Binding-site contacts:
Ligand atom CB contacts residue ASN180 of chain 2.C at 3.6 Å.
Ligand atom CA contacts residue D4H1 of chain 2.L at 2.6 Å.
Ligand atom CD contacts residue ASN231 of chain 2.C at 3.5 Å.
Ligand atom C contacts residue ASN180 of chain 2.C at 3.7 Å.
Ligand atom O3P contacts residue ARG61 of chain 2.C at 3.0 Å (salt-bridge).
Ligand atom O contacts residue LYS54 of chain 2.C at 3.8 Å.
Ligand atom OG1 contacts residue TRP235 of chain 2.C at 3.1 Å (h-bond).
Ligand atom CA contacts residue LEU179 of chain 2.C at 3.7 Å (hydrophobic).
Ligand atom CD1 contacts residue LEU179 of chain 2.C at 3.9 Å (hydrophobic).
Ligand atom CA contacts residue GLU187 of chain 2.C at 3.7 Å.
Ligand atom CG contacts residue D4H1 of chain 2.L at 3.8 Å.
Ligand atom O contacts residue D4H1 of chain 2.L at 2.2 Å (h-bond).
Ligand atom O2P contacts residue ARG134 of chain 2.C at 2.9 Å (salt-bridge).
Ligand atom O2P contacts residue LYS54 of chain 2.C at 3.7 Å.
Ligand atom O3P contacts residue LYS54 of chain 2.C at 2.7 Å (salt-bridge).
Ligand atom CG2 contacts residue ASN231 of chain 2.C at 3.1 Å.
Ligand atom O contacts residue VAL183 of chain 2.C at 3.5 Å.
Ligand atom P contacts residue LYS54 of chain 2.C at 3.8 Å.
Ligand atom CD1 contacts residue D4H1 of chain 2.L at 3.4 Å.
Ligand atom C contacts residue D4H1 of chain 2.L at 1.4 Å.
Ligand atom O contacts residue ASN231 of chain 2.C at 3.2 Å (h-bond).
Ligand atom O contacts residue D4H1 of chain 2.L at 3.7 Å.
Ligand atom N contacts residue GLU187 of chain 2.C at 2.9 Å (salt-bridge).
Ligand atom P contacts residue ARG61 of chain 2.C at 3.7 Å.
Ligand atom CA contacts residue ASN180 of chain 2.C at 3.5 Å.
Ligand atom O2P contacts residue TYR135 of chain 2.C at 2.6 Å (h-bond).
Ligand atom N contacts residue D4H1 of chain 2.L at 3.8 Å.
Ligand atom OG1 contacts residue GLU187 of chain 2.C at 2.6 Å (salt-bridge).
Ligand atom CB contacts residue GLU187 of chain 2.C at 3.3 Å.
Ligand atom N contacts residue ASN180 of chain 2.C at 2.9 Å (h-bond).
Ligand atom O1P contacts residue ARG134 of chain 2.C at 2.7 Å (salt-bridge).
Ligand atom O1P contacts residue TYR135 of chain 2.C at 3.8 Å.
Ligand atom P contacts residue TYR135 of chain 2.C at 3.7 Å.
Ligand atom N contacts residue LEU179 of chain 2.C at 3.5 Å.
Ligand atom CD contacts residue LEU227 of chain 2.C at 3.6 Å (hydrophobic).
Ligand atom P contacts residue ARG134 of chain 2.C at 3.7 Å.
Ligand atom CG2 contacts residue TRP235 of chain 2.C at 3.6 Å (hydrophobic).
Ligand atom CB contacts residue ASN180 of chain 2.C at 3.4 Å.
Ligand atom O1P contacts residue ARG61 of chain 2.C at 2.9 Å (salt-bridge).
Ligand atom CA contacts residue ASN180 of chain 2.C at 3.8 Å.

Sequence of chain 2.C:
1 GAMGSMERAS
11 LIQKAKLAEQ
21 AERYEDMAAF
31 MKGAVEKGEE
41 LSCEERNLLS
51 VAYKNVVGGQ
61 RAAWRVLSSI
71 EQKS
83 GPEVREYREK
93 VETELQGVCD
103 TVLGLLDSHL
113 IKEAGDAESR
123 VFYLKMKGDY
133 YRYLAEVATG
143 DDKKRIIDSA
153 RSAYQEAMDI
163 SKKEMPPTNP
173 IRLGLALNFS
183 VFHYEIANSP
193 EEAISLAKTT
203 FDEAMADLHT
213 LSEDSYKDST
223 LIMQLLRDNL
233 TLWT

This small molecule binds to this protein.
Small molecule (SMILES): CC(C)C[C@H](NC(=O)[C@H](COP(=O)(O)O)NC(=O)[C@@H]1CCCN1C(=O)[C@@H](N)[C@@H](C)O)C(=O)N1CCC[C@H]1C(=O)NCC=O